Binding-site contacts:
Ligand atom C12 contacts residue PRO110 of chain 1.C at 3.9 Å (hydrophobic).
Ligand atom C21 contacts residue ILE37 of chain 1.B at 3.3 Å (hydrophobic).
Ligand atom C12 contacts residue CYS109 of chain 1.C at 3.6 Å (hydrophobic).
Ligand atom O9 contacts residue CYS109 of chain 1.C at 2.8 Å (h-bond).
Ligand atom C20 contacts residue THR36 of chain 1.B at 3.5 Å.
Ligand atom C13 contacts residue PRO110 of chain 1.C at 3.8 Å (hydrophobic).
Ligand atom C3 contacts residue LEU159 of chain 1.C at 3.8 Å (hydrophobic).
Ligand atom N17 contacts residue THR36 of chain 1.B at 3.2 Å (h-bond).
Ligand atom C11 contacts residue CYS109 of chain 1.C at 3.3 Å (hydrophobic).
Ligand atom N10 contacts residue CYS109 of chain 1.C at 3.4 Å (h-bond).
Ligand atom C13 contacts residue LEU47 of chain 1.C at 4.1 Å (hydrophobic).
Ligand atom C8 contacts residue CYS109 of chain 1.C at 3.6 Å (hydrophobic).
Ligand atom C6 contacts residue ALA58 of chain 1.C at 3.5 Å (hydrophobic).
Ligand atom C23 contacts residue CYS109 of chain 1.C at 3.8 Å (hydrophobic).
Ligand atom C4 contacts residue VAL45 of chain 1.C at 4.2 Å (hydrophobic).
Ligand atom C2 contacts residue LEU159 of chain 1.C at 3.8 Å (hydrophobic).
Ligand atom C6 contacts residue LEU159 of chain 1.C at 3.8 Å (hydrophobic).
Ligand atom C7 contacts residue CYS90 of chain 1.C at 3.7 Å (hydrophobic).
Ligand atom C14 contacts residue ILE37 of chain 1.B at 4.1 Å (hydrophobic).
Ligand atom C5 contacts residue ALA58 of chain 1.C at 3.7 Å (hydrophobic).
Ligand atom O9 contacts residue TYR108 of chain 1.C at 3.8 Å.
Ligand atom C15 contacts residue ILE37 of chain 1.B at 4.1 Å (hydrophobic).
Ligand atom C22 contacts residue ILE37 of chain 1.B at 3.7 Å (hydrophobic).
Ligand atom BR1 contacts residue ILE169 of chain 1.C at 4.0 Å.
Ligand atom C7 contacts residue GLU107 of chain 1.C at 3.7 Å.
Ligand atom C20 contacts residue GLY112 of chain 1.C at 3.8 Å.
Ligand atom C5 contacts residue LEU159 of chain 1.C at 3.8 Å (hydrophobic).
Ligand atom C6 contacts residue CYS109 of chain 1.C at 3.9 Å (hydrophobic).
Ligand atom C6 contacts residue GLU107 of chain 1.C at 3.3 Å.
Ligand atom C7 contacts residue ALA58 of chain 1.C at 4.0 Å (hydrophobic).
Ligand atom O9 contacts residue ALA58 of chain 1.C at 3.8 Å.
Ligand atom C12 contacts residue LEU47 of chain 1.C at 4.2 Å (hydrophobic).
Ligand atom N17 contacts residue PRO110 of chain 1.C at 4.0 Å.
Ligand atom C7 contacts residue LEU159 of chain 1.C at 3.8 Å (hydrophobic).
Ligand atom C21 contacts residue GLY38 of chain 1.B at 4.2 Å.
Ligand atom C21 contacts residue THR36 of chain 1.B at 3.5 Å.
Ligand atom C8 contacts residue ALA58 of chain 1.C at 4.0 Å (hydrophobic).
Ligand atom C16 contacts residue PRO110 of chain 1.C at 3.3 Å (hydrophobic).
Ligand atom C4 contacts residue LEU159 of chain 1.C at 3.8 Å (hydrophobic).
Ligand atom BR1 contacts residue LEU106 of chain 1.C at 3.8 Å.

This protein binds this small molecule.
Small molecule (SMILES): O=C(Nc1ccc2c(c1)CCNCC2)c1ccc(Br)cc1

Sequence of chain 1.B:
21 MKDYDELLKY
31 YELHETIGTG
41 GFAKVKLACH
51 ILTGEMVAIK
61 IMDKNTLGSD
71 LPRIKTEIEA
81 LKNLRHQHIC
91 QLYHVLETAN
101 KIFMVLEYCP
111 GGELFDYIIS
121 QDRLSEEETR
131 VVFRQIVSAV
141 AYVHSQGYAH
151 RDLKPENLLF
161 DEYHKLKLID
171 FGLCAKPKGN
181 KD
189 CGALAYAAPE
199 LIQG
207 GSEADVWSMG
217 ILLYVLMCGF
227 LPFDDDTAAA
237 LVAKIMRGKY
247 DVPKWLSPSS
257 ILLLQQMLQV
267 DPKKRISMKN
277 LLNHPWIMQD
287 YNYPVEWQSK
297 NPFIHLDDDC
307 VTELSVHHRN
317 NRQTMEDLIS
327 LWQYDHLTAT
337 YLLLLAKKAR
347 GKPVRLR

Sequence of chain 1.C:
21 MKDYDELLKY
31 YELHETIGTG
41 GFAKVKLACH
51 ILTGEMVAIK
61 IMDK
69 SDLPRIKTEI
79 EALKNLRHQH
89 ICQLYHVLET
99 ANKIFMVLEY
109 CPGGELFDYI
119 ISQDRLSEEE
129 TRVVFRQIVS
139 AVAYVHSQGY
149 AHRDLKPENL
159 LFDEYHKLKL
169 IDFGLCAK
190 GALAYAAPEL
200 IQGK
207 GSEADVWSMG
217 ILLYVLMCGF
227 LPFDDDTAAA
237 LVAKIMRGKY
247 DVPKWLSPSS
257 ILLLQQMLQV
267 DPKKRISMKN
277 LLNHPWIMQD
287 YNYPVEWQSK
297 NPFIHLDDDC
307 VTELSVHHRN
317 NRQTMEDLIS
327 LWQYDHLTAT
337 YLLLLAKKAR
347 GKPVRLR